Binding-site contacts:
Ligand atom N contacts residue TYR218 of chain 2.D at 3.8 Å.
Ligand atom C contacts residue SER140 of chain 2.D at 3.4 Å.
Ligand atom OXT contacts residue SER140 of chain 2.D at 4.2 Å.
Ligand atom OE1 contacts residue THR141 of chain 2.D at 2.4 Å (h-bond).
Ligand atom N contacts residue TYR59 of chain 2.D at 4.0 Å.
Ligand atom OE1 contacts residue GLU191 of chain 2.D at 3.5 Å.
Ligand atom N contacts residue GLU191 of chain 2.D at 3.0 Å (salt-bridge).
Ligand atom O contacts residue SER140 of chain 2.D at 2.8 Å (h-bond).
Ligand atom O contacts residue TYR59 of chain 2.D at 3.6 Å.
Ligand atom OE2 contacts residue GLY139 of chain 2.D at 3.7 Å.
Ligand atom CA contacts residue THR89 of chain 2.D at 3.2 Å.
Ligand atom CD contacts residue LEU136 of chain 2.D at 4.1 Å (hydrophobic).
Ligand atom OE2 contacts residue SER140 of chain 2.D at 3.5 Å (h-bond).
Ligand atom CD contacts residue GLU191 of chain 2.D at 3.9 Å.
Ligand atom N contacts residue THR89 of chain 2.D at 2.9 Å (h-bond).
Ligand atom C contacts residue TYR59 of chain 2.D at 3.7 Å (hydrophobic).
Ligand atom OE2 contacts residue THR141 of chain 2.D at 2.9 Å (h-bond).
Ligand atom CA contacts residue SER140 of chain 2.D at 3.3 Å.
Ligand atom OXT contacts residue TYR59 of chain 2.D at 3.5 Å.
Ligand atom C contacts residue THR89 of chain 2.D at 3.5 Å.
Ligand atom C contacts residue ARG94 of chain 2.D at 3.5 Å.
Ligand atom CB contacts residue GLU191 of chain 2.D at 4.2 Å.
Ligand atom N contacts residue PRO87 of chain 2.D at 2.6 Å (h-bond).
Ligand atom OE2 contacts residue LEU136 of chain 2.D at 4.1 Å.
Ligand atom OXT contacts residue PRO87 of chain 2.D at 3.5 Å (h-bond).
Ligand atom OXT contacts residue LEU88 of chain 2.D at 3.4 Å.
Ligand atom CG contacts residue LEU136 of chain 2.D at 3.9 Å (hydrophobic).
Ligand atom CA contacts residue TYR59 of chain 2.D at 4.1 Å (hydrophobic).
Ligand atom CB contacts residue LEU136 of chain 2.D at 4.0 Å (hydrophobic).
Ligand atom C contacts residue PRO87 of chain 2.D at 4.2 Å (hydrophobic).
Ligand atom N contacts residue SER140 of chain 2.D at 4.2 Å.
Ligand atom O contacts residue ARG94 of chain 2.D at 2.7 Å (salt-bridge).
Ligand atom CB contacts residue TYR59 of chain 2.D at 3.7 Å (hydrophobic).
Ligand atom CA contacts residue GLU191 of chain 2.D at 3.4 Å.
Ligand atom CG contacts residue GLU191 of chain 2.D at 3.6 Å.
Ligand atom CA contacts residue PRO87 of chain 2.D at 3.9 Å (hydrophobic).
Ligand atom OXT contacts residue THR89 of chain 2.D at 2.7 Å (h-bond).
Ligand atom O contacts residue GLY139 of chain 2.D at 3.2 Å.
Ligand atom OXT contacts residue ARG94 of chain 2.D at 3.0 Å (salt-bridge).
Ligand atom CD contacts residue THR141 of chain 2.D at 2.9 Å.

Sequence of chain 2.D:
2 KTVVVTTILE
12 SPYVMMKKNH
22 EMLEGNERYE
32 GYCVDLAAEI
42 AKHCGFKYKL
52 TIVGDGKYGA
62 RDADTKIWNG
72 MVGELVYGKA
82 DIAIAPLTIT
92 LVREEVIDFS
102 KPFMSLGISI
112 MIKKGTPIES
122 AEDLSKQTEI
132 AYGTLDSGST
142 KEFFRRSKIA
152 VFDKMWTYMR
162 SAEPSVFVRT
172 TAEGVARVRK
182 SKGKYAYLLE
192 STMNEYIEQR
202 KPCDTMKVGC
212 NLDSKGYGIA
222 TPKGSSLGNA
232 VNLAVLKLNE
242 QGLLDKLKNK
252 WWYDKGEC

A small-molecule ligand and the protein it binds are described below.
Small molecule (SMILES): N[C@@H](CCC(=O)O)C(=O)O